Binding-site contacts:
Ligand atom O6 contacts residue ARG225 of chain 1.A at 2.8 Å (salt-bridge).
Ligand atom C2 contacts residue ASN91 of chain 1.A at 2.4 Å.
Ligand atom N2 contacts residue ASN91 of chain 1.A at 2.8 Å (h-bond).
Ligand atom O5 contacts residue ASN91 of chain 1.A at 2.4 Å (h-bond).
Ligand atom C1 contacts residue GLU70 of chain 1.A at 4.2 Å.
Ligand atom C6 contacts residue ARG225 of chain 1.A at 4.0 Å.
Ligand atom C2 contacts residue ARG225 of chain 1.A at 4.0 Å.
Ligand atom N2 contacts residue ARG225 of chain 1.A at 3.6 Å (salt-bridge).
Ligand atom O7 contacts residue ASN68 of chain 1.A at 2.9 Å (h-bond).
Ligand atom C3 contacts residue ARG225 of chain 1.A at 4.0 Å.
Ligand atom O6 contacts residue VAL224 of chain 1.A at 3.7 Å.
Ligand atom C4 contacts residue ARG225 of chain 1.A at 4.3 Å.
Ligand atom C7 contacts residue CYS94 of chain 1.A at 4.1 Å (hydrophobic).
Ligand atom O7 contacts residue CYS94 of chain 1.A at 3.6 Å.
Ligand atom C8 contacts residue GLU70 of chain 1.A at 3.9 Å.
Ligand atom C8 contacts residue ASN68 of chain 1.A at 3.5 Å.
Ligand atom C3 contacts residue ASN91 of chain 1.A at 3.7 Å.
Ligand atom C6 contacts residue VAL224 of chain 1.A at 3.8 Å (hydrophobic).
Ligand atom C8 contacts residue ARG225 of chain 1.A at 3.7 Å.
Ligand atom C4 contacts residue ASN91 of chain 1.A at 4.2 Å.
Ligand atom C6 contacts residue GLU90 of chain 1.A at 3.9 Å.
Ligand atom O7 contacts residue ARG225 of chain 1.A at 3.8 Å.
Ligand atom C5 contacts residue ASN91 of chain 1.A at 3.7 Å.
Ligand atom O3 contacts residue ARG225 of chain 1.A at 3.1 Å (salt-bridge).
Ligand atom C7 contacts residue GLU70 of chain 1.A at 3.9 Å.
Ligand atom O6 contacts residue GLU90 of chain 1.A at 3.0 Å (salt-bridge).
Ligand atom N2 contacts residue GLU70 of chain 1.A at 3.8 Å.
Ligand atom C7 contacts residue ARG225 of chain 1.A at 3.4 Å.
Ligand atom C6 contacts residue ARG225 of chain 1.A at 3.8 Å.
Ligand atom C7 contacts residue ASN68 of chain 1.A at 3.8 Å.
Ligand atom C5 contacts residue ARG225 of chain 1.A at 4.2 Å.
Ligand atom C8 contacts residue SER141 of chain 1.A at 3.7 Å.
Ligand atom C1 contacts residue ASN91 of chain 1.A at 1.4 Å.
Ligand atom C6 contacts residue LYS223 of chain 1.A at 3.6 Å.
Ligand atom O6 contacts residue ARG225 of chain 1.A at 4.1 Å.
Ligand atom O5 contacts residue GLU90 of chain 1.A at 4.2 Å.
Ligand atom C7 contacts residue ASN91 of chain 1.A at 3.0 Å.
Ligand atom O7 contacts residue ASN91 of chain 1.A at 2.7 Å (h-bond).
Ligand atom O5 contacts residue ARG225 of chain 1.A at 3.8 Å.
Ligand atom C8 contacts residue CYS94 of chain 1.A at 3.9 Å (hydrophobic).

Sequence of chain 1.A:
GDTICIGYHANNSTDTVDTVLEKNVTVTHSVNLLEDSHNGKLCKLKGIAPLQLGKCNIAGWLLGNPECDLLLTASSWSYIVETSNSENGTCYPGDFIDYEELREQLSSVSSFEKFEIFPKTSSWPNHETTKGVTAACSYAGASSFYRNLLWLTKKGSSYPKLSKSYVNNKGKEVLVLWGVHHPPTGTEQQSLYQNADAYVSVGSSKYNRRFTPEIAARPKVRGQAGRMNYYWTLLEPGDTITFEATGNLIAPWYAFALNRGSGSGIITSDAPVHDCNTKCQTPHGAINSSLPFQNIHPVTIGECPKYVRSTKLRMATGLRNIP

A small-molecule ligand and the protein it binds are described below.
Small molecule (SMILES): CC(=O)N[C@H]1[C@H](O[C@H]2[C@H](O)[C@@H](NC(C)=O)CO[C@@H]2CO)O[C@H](CO)[C@@H](O[C@@H]2O[C@H](CO)[C@@H](O)[C@H](O[C@H]3O[C@H](CO)[C@@H](O)[C@H](O)[C@@H]3O)[C@@H]2O)[C@@H]1O